Binding-site contacts:
Ligand atom O20 contacts residue TRP131 of chain 1.A at 3.6 Å.
Ligand atom O20 contacts residue ILE126 of chain 1.A at 3.5 Å.
Ligand atom C22 contacts residue ILE126 of chain 1.A at 3.8 Å (hydrophobic).
Ligand atom C7 contacts residue ASP244 of chain 1.A at 3.2 Å.
Ligand atom C31 contacts residue ARG251 of chain 1.A at 3.7 Å.
Ligand atom C5 contacts residue ASP244 of chain 1.A at 3.1 Å.
Ligand atom C3 contacts residue TYR214 of chain 1.A at 3.7 Å (hydrophobic).
Ligand atom O11 contacts residue SER51 of chain 1.A at 3.7 Å.
Ligand atom C19 contacts residue LEU46 of chain 1.A at 3.6 Å (hydrophobic).
Ligand atom C23 contacts residue GLY27 of chain 1.A at 3.5 Å.
Ligand atom O11 contacts residue TYR87 of chain 1.A at 3.5 Å.
Ligand atom C22 contacts residue GLN28 of chain 1.A at 3.4 Å.
Ligand atom C10 contacts residue ASP48 of chain 1.A at 3.6 Å.
Ligand atom C22 contacts residue GLY27 of chain 1.A at 3.7 Å.
Ligand atom O9 contacts residue THR88 of chain 1.A at 3.1 Å (h-bond).
Ligand atom C5 contacts residue GLY50 of chain 1.A at 3.6 Å.
Ligand atom N37 contacts residue THR247 of chain 1.A at 3.7 Å.
Ligand atom C12 contacts residue GLY246 of chain 1.A at 3.5 Å.
Ligand atom O11 contacts residue ASP48 of chain 1.A at 2.7 Å (salt-bridge).
Ligand atom O11 contacts residue GLY50 of chain 1.A at 3.3 Å (h-bond).
Ligand atom C3 contacts residue GLY50 of chain 1.A at 3.0 Å.
Ligand atom C13 contacts residue GLY246 of chain 1.A at 3.5 Å.
Ligand atom C13 contacts residue ASP48 of chain 1.A at 3.4 Å.
Ligand atom C10 contacts residue ASP244 of chain 1.A at 3.7 Å.
Ligand atom C7 contacts residue THR247 of chain 1.A at 3.6 Å.
Ligand atom N25 contacts residue THR248 of chain 1.A at 3.2 Å (h-bond).
Ligand atom C19 contacts residue GLY246 of chain 1.A at 3.3 Å.
Ligand atom C16 contacts residue PHE124 of chain 1.A at 3.6 Å (hydrophobic).
Ligand atom C22 contacts residue GLY29 of chain 1.A at 3.6 Å.
Ligand atom N37 contacts residue GLY246 of chain 1.A at 2.8 Å (h-bond).
Ligand atom C34 contacts residue GLY246 of chain 1.A at 3.2 Å.
Ligand atom O36 contacts residue TYR87 of chain 1.A at 3.5 Å.
Ligand atom C1 contacts residue PRO86 of chain 1.A at 3.5 Å (hydrophobic).
Ligand atom C24 contacts residue THR248 of chain 1.A at 3.3 Å.
Ligand atom C32 contacts residue THR88 of chain 1.A at 3.7 Å.
Ligand atom O36 contacts residue THR88 of chain 1.A at 3.3 Å (h-bond).
Ligand atom N6 contacts residue GLY50 of chain 1.A at 3.0 Å (h-bond).
Ligand atom N6 contacts residue ASP244 of chain 1.A at 2.5 Å (salt-bridge).
Ligand atom C24 contacts residue GLY246 of chain 1.A at 3.6 Å.
Ligand atom C8 contacts residue THR88 of chain 1.A at 3.5 Å.

The small molecule below binds the protein below.
Small molecule (SMILES): COCc1cc2cc(c1)C(=O)N[C@H]([C@H](O)[C@H]1CO[C@@H](COC)CN1)Cc1cccc(c1)OCCCCN2

Sequence of chain 1.A:
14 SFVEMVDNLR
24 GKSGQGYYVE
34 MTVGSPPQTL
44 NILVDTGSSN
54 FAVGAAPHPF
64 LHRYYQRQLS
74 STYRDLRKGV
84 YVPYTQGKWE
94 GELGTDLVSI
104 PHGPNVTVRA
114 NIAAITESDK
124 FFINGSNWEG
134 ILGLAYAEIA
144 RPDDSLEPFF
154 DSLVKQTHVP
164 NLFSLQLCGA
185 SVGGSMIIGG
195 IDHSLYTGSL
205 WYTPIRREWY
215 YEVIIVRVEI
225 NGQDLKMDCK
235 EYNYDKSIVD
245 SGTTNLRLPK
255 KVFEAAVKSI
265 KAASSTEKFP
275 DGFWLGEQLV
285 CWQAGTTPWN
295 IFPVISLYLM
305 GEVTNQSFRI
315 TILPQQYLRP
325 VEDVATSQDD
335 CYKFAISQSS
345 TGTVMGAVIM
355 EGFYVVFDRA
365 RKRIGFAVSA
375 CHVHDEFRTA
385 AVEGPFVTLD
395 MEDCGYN